Sequence of chain 30.B:
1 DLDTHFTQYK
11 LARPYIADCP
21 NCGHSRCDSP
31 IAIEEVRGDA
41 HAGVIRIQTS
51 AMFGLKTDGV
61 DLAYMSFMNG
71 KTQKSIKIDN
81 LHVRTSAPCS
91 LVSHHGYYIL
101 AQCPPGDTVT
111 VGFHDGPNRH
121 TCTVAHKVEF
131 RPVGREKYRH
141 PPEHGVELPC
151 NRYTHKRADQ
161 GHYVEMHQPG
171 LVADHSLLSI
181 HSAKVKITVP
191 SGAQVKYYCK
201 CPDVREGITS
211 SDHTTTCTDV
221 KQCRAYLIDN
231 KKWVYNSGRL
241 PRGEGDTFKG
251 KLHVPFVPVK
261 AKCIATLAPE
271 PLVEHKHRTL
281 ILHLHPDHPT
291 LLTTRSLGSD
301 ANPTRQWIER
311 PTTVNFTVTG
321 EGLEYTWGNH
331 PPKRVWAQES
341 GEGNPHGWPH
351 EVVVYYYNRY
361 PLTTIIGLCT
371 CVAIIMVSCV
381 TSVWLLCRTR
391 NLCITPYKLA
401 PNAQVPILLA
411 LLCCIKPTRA

The protein below binds the small molecule below.
Small molecule (SMILES): CC(=O)N[C@@H]1[C@@H](O)[C@H](O)[C@@H](CO)O[C@H]1O

Binding-site contacts:
Ligand atom C8 contacts residue ASN315 of chain 30.B at 3.5 Å.
Ligand atom C5 contacts residue ASN315 of chain 30.B at 3.7 Å.
Ligand atom C2 contacts residue ASN315 of chain 30.B at 2.5 Å.
Ligand atom O5 contacts residue THR313 of chain 30.B at 4.3 Å.
Ligand atom C3 contacts residue ASN315 of chain 30.B at 3.8 Å.
Ligand atom O5 contacts residue VAL314 of chain 30.B at 3.8 Å.
Ligand atom C1 contacts residue VAL314 of chain 30.B at 4.4 Å (hydrophobic).
Ligand atom O7 contacts residue ASN315 of chain 30.B at 4.2 Å.
Ligand atom C7 contacts residue ASN315 of chain 30.B at 3.3 Å.
Ligand atom O5 contacts residue ASN315 of chain 30.B at 2.4 Å (h-bond).
Ligand atom C6 contacts residue ASN315 of chain 30.B at 4.5 Å.
Ligand atom C8 contacts residue ILE281 of chain 30.B at 4.5 Å (hydrophobic).
Ligand atom C4 contacts residue ASN315 of chain 30.B at 4.3 Å.
Ligand atom N2 contacts residue ASN315 of chain 30.B at 2.8 Å (h-bond).
Ligand atom C1 contacts residue ASN315 of chain 30.B at 1.4 Å.
Ligand atom C6 contacts residue THR313 of chain 30.B at 4.5 Å.